This protein binds this small molecule.
Small molecule (SMILES): CC[N+](CC)(CC)Cc1ccccc1

Sequence of chain 1.B:
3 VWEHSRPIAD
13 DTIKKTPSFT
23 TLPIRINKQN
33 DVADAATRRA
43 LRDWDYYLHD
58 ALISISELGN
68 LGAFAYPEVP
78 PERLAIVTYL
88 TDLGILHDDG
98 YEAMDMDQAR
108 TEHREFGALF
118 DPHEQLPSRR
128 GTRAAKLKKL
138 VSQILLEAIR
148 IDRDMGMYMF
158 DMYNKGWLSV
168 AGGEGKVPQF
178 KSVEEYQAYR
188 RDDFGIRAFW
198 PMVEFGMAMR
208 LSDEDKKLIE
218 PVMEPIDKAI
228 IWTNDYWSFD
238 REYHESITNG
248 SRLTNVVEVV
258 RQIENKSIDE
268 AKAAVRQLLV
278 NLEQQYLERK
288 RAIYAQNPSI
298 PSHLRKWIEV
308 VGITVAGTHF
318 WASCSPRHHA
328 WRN

Binding-site contacts:
Ligand atom C12 contacts residue ALA195 of chain 1.B at 4.0 Å (hydrophobic).
Ligand atom C6 contacts residue ILE92 of chain 1.B at 4.2 Å (hydrophobic).
Ligand atom C5 contacts residue ASP190 of chain 1.B at 3.9 Å.
Ligand atom C12 contacts residue GLY192 of chain 1.B at 3.8 Å.
Ligand atom C10 contacts residue MET199 of chain 1.B at 3.6 Å (hydrophobic).
Ligand atom C2 contacts residue GLY91 of chain 1.B at 4.1 Å.
Ligand atom C13 contacts residue TRP164 of chain 1.B at 3.5 Å (hydrophobic).
Ligand atom C2 contacts residue ILE92 of chain 1.B at 3.9 Å (hydrophobic).
Ligand atom C12 contacts residue TRP164 of chain 1.B at 3.8 Å (hydrophobic).
Ligand atom C1 contacts residue THR88 of chain 1.B at 4.2 Å.
Ligand atom C11 contacts residue PHE196 of chain 1.B at 4.0 Å (hydrophobic).
Ligand atom C11 contacts residue MET199 of chain 1.B at 3.7 Å (hydrophobic).
Ligand atom C1 contacts residue ILE92 of chain 1.B at 4.0 Å (hydrophobic).
Ligand atom C5 contacts residue TRP164 of chain 1.B at 3.3 Å (hydrophobic).
Ligand atom C1 contacts residue GLY91 of chain 1.B at 3.8 Å.
Ligand atom C9 contacts residue THR88 of chain 1.B at 4.3 Å.
Ligand atom C2 contacts residue ASP95 of chain 1.B at 4.0 Å.
Ligand atom C10 contacts residue PHE196 of chain 1.B at 4.5 Å (hydrophobic).
Ligand atom C4 contacts residue PHE191 of chain 1.B at 3.3 Å (hydrophobic).
Ligand atom C8 contacts residue TRP164 of chain 1.B at 4.3 Å (hydrophobic).
Ligand atom C5 contacts residue PHE191 of chain 1.B at 3.8 Å (hydrophobic).
Ligand atom C11 contacts residue ALA195 of chain 1.B at 4.0 Å (hydrophobic).
Ligand atom C7 contacts residue PHE191 of chain 1.B at 4.1 Å (hydrophobic).
Ligand atom C13 contacts residue PHE191 of chain 1.B at 3.9 Å (hydrophobic).
Ligand atom C12 contacts residue PHE191 of chain 1.B at 4.0 Å (hydrophobic).
Ligand atom C11 contacts residue GLY192 of chain 1.B at 4.0 Å.
Ligand atom C3 contacts residue ILE92 of chain 1.B at 4.0 Å (hydrophobic).
Ligand atom N contacts residue ILE92 of chain 1.B at 4.4 Å.
Ligand atom C4 contacts residue TRP164 of chain 1.B at 4.4 Å (hydrophobic).
Ligand atom C5 contacts residue ASP95 of chain 1.B at 3.9 Å.
Ligand atom C1 contacts residue TRP164 of chain 1.B at 4.1 Å (hydrophobic).
Ligand atom C3 contacts residue ASP95 of chain 1.B at 4.1 Å.
Ligand atom C3 contacts residue PPV1 of chain 1.K at 3.2 Å.